Binding-site contacts:
Ligand atom O3 contacts residue SER112 of chain 1.E at 3.9 Å.
Ligand atom O5 contacts residue HIS114 of chain 1.E at 3.9 Å.
Ligand atom C1 contacts residue ASN110 of chain 1.E at 1.4 Å.
Ligand atom O5 contacts residue ASN110 of chain 1.E at 2.4 Å (h-bond).
Ligand atom N2 contacts residue ASN110 of chain 1.E at 2.9 Å (h-bond).
Ligand atom O7 contacts residue SER112 of chain 1.E at 4.0 Å.
Ligand atom C7 contacts residue SER112 of chain 1.E at 3.8 Å.
Ligand atom C2 contacts residue SER112 of chain 1.E at 3.4 Å.
Ligand atom C7 contacts residue ASN110 of chain 1.E at 3.6 Å.
Ligand atom O7 contacts residue ASN110 of chain 1.E at 4.4 Å.
Ligand atom C6 contacts residue HIS114 of chain 1.E at 3.8 Å.
Ligand atom C2 contacts residue ASN110 of chain 1.E at 2.5 Å.
Ligand atom C8 contacts residue ASN110 of chain 1.E at 3.9 Å.
Ligand atom C3 contacts residue SER112 of chain 1.E at 3.3 Å.
Ligand atom C4 contacts residue ASN110 of chain 1.E at 4.3 Å.
Ligand atom C5 contacts residue HIS114 of chain 1.E at 4.0 Å.
Ligand atom O7 contacts residue SER111 of chain 1.E at 4.0 Å.
Ligand atom O6 contacts residue HIS114 of chain 1.E at 4.1 Å.
Ligand atom C5 contacts residue ASN110 of chain 1.E at 3.7 Å.
Ligand atom C1 contacts residue SER112 of chain 1.E at 3.8 Å.
Ligand atom C3 contacts residue ASN110 of chain 1.E at 3.8 Å.
Ligand atom C1 contacts residue HIS114 of chain 1.E at 4.3 Å.
Ligand atom N2 contacts residue SER112 of chain 1.E at 2.8 Å (h-bond).

Sequence of chain 1.E:
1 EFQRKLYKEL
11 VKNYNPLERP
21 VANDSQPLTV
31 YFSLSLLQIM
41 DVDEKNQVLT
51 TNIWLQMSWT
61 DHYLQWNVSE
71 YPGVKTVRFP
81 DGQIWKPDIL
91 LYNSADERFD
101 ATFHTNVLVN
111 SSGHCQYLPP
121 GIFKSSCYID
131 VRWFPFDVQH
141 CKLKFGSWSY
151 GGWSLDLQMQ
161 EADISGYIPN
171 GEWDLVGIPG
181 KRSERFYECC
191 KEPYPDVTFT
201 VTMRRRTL

A small-molecule ligand and the protein it binds are described below.
Small molecule (SMILES): CC(=O)N[C@H]1[C@H](O[C@H]2[C@H](O)[C@@H](NC(C)=O)CO[C@@H]2CO)O[C@H](CO)[C@@H](O)[C@@H]1O